Sequence of chain 1.D:
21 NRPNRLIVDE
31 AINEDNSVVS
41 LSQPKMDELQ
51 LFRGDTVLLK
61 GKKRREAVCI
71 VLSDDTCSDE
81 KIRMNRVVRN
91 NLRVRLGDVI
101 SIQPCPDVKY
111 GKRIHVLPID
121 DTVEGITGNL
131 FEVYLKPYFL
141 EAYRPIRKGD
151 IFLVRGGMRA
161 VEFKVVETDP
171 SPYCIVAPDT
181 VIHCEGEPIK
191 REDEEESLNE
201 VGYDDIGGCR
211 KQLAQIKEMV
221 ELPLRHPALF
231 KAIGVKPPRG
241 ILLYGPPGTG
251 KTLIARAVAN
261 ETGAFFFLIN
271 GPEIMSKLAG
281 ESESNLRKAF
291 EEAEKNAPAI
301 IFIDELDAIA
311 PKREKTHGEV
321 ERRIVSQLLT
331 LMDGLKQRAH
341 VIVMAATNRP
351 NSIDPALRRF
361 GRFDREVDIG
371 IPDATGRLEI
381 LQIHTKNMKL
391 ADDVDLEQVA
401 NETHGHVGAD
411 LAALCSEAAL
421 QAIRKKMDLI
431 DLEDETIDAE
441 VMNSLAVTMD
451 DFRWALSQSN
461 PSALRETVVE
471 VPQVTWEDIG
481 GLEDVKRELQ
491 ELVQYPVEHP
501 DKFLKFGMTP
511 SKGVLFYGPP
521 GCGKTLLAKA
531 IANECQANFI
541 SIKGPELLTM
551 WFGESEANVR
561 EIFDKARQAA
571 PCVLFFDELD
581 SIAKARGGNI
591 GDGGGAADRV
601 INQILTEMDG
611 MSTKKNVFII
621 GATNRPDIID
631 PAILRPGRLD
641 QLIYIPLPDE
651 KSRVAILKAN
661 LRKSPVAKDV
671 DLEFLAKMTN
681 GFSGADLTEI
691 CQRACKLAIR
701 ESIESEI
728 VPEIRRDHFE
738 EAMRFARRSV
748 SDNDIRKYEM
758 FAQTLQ

Binding-site contacts:
Ligand atom C27 contacts residue SER511 of chain 1.D at 3.6 Å.
Ligand atom C18 contacts residue CYS535 of chain 1.D at 3.8 Å (hydrophobic).
Ligand atom F28 contacts residue LYS614 of chain 1.D at 2.7 Å.
Ligand atom F28 contacts residue LYS512 of chain 1.D at 3.4 Å.
Ligand atom C25 contacts residue VAL617 of chain 1.D at 3.9 Å (hydrophobic).
Ligand atom C27 contacts residue LYS614 of chain 1.D at 3.2 Å.
Ligand atom C26 contacts residue LYS614 of chain 1.D at 3.3 Å.
Ligand atom F28 contacts residue SER511 of chain 1.D at 3.3 Å.
Ligand atom C15 contacts residue CYS535 of chain 1.D at 3.6 Å (hydrophobic).
Ligand atom N32 contacts residue VAL497 of chain 1.D at 3.5 Å.
Ligand atom C16 contacts residue CYS535 of chain 1.D at 3.5 Å (hydrophobic).
Ligand atom C24 contacts residue ASN616 of chain 1.D at 3.8 Å.
Ligand atom N32 contacts residue VAL493 of chain 1.D at 2.9 Å (h-bond).
Ligand atom C29 contacts residue LYS614 of chain 1.D at 3.6 Å.
Ligand atom C24 contacts residue VAL617 of chain 1.D at 3.6 Å (hydrophobic).
Ligand atom C19 contacts residue PRO571 of chain 1.D at 3.4 Å (hydrophobic).
Ligand atom C16 contacts residue GLN494 of chain 1.D at 3.7 Å.
Ligand atom C20 contacts residue ASN616 of chain 1.D at 3.3 Å.
Ligand atom C19 contacts residue CYS572 of chain 1.D at 3.7 Å (hydrophobic).
Ligand atom C30 contacts residue PRO496 of chain 1.D at 3.9 Å (hydrophobic).
Ligand atom C30 contacts residue VAL493 of chain 1.D at 3.8 Å (hydrophobic).
Ligand atom C09 contacts residue GLU498 of chain 1.D at 3.4 Å.
Ligand atom C17 contacts residue CYS535 of chain 1.D at 3.9 Å (hydrophobic).
Ligand atom C29 contacts residue PRO510 of chain 1.D at 3.9 Å (hydrophobic).
Ligand atom C25 contacts residue PHE618 of chain 1.D at 3.8 Å (hydrophobic).
Ligand atom C18 contacts residue ALA537 of chain 1.D at 3.5 Å (hydrophobic).
Ligand atom C19 contacts residue ASN616 of chain 1.D at 3.7 Å.
Ligand atom C19 contacts residue ALA537 of chain 1.D at 3.5 Å (hydrophobic).
Ligand atom N14 contacts residue CYS535 of chain 1.D at 3.4 Å (h-bond).
Ligand atom C26 contacts residue VAL617 of chain 1.D at 3.5 Å (hydrophobic).
Ligand atom C22 contacts residue VAL493 of chain 1.D at 3.9 Å (hydrophobic).
Ligand atom C30 contacts residue LEU492 of chain 1.D at 3.5 Å (hydrophobic).
Ligand atom C20 contacts residue CYS572 of chain 1.D at 3.6 Å (hydrophobic).
Ligand atom C13 contacts residue CYS535 of chain 1.D at 3.8 Å (hydrophobic).
Ligand atom C29 contacts residue SER511 of chain 1.D at 3.3 Å.
Ligand atom C18 contacts residue PRO571 of chain 1.D at 3.5 Å (hydrophobic).
Ligand atom C31 contacts residue VAL497 of chain 1.D at 4.0 Å (hydrophobic).
Ligand atom C31 contacts residue PHE618 of chain 1.D at 3.8 Å (hydrophobic).
Ligand atom C31 contacts residue VAL493 of chain 1.D at 3.7 Å (hydrophobic).
Ligand atom C24 contacts residue PHE618 of chain 1.D at 3.8 Å (hydrophobic).

A small-molecule ligand and the protein it binds are described below.
Small molecule (SMILES): CC(C)N1CCN(CCNC2CCN(c3cccc(-c4cc5cc(F)ccc5[nH]4)c3)CC2)CC1